Binding-site contacts:
Ligand atom O7 contacts residue GLN38 of chain 1.A at 4.3 Å.
Ligand atom O4 contacts residue ARG57 of chain 1.A at 3.9 Å.
Ligand atom O6 contacts residue THR60 of chain 1.A at 4.2 Å.
Ligand atom O3 contacts residue ASP77 of chain 1.A at 4.1 Å.
Ligand atom O1 contacts residue ILE53 of chain 1.A at 4.2 Å.
Ligand atom C6 contacts residue ARG57 of chain 1.A at 4.2 Å.
Ligand atom N2 contacts residue TYR148 of chain 1.A at 3.8 Å.
Ligand atom C3 contacts residue TYR148 of chain 1.A at 3.7 Å (hydrophobic).
Ligand atom C3 contacts residue ARG57 of chain 1.A at 3.6 Å.
Ligand atom C1 contacts residue ARG57 of chain 1.A at 4.5 Å.
Ligand atom O3 contacts residue ILE53 of chain 1.A at 4.2 Å.
Ligand atom C2 contacts residue LYS218 of chain 1.A at 3.9 Å.
Ligand atom O5 contacts residue ARG57 of chain 1.A at 3.8 Å.
Ligand atom N2 contacts residue LEU175 of chain 1.A at 4.0 Å.
Ligand atom C2 contacts residue ARG57 of chain 1.A at 4.4 Å.
Ligand atom O3 contacts residue TYR148 of chain 1.A at 3.9 Å.
Ligand atom O6 contacts residue ARG57 of chain 1.A at 4.2 Å.
Ligand atom C8 contacts residue GLU37 of chain 1.A at 2.3 Å.
Ligand atom C7 contacts residue GLU37 of chain 1.A at 3.8 Å.
Ligand atom O3 contacts residue GLY65 of chain 1.A at 4.2 Å.
Ligand atom C2 contacts residue GLY65 of chain 1.A at 4.3 Å.
Ligand atom O7 contacts residue TYR49 of chain 1.A at 3.9 Å.
Ligand atom N2 contacts residue LYS218 of chain 1.A at 3.5 Å (salt-bridge).
Ligand atom O3 contacts residue ARG57 of chain 1.A at 3.9 Å.
Ligand atom C8 contacts residue GLN38 of chain 1.A at 4.2 Å.
Ligand atom C2 contacts residue TYR148 of chain 1.A at 4.4 Å (hydrophobic).
Ligand atom O7 contacts residue ILE53 of chain 1.A at 3.8 Å.
Ligand atom N2 contacts residue ARG57 of chain 1.A at 4.3 Å.
Ligand atom C2 contacts residue ILE53 of chain 1.A at 4.4 Å (hydrophobic).

A protein and the small-molecule ligand that binds it are described below.
Small molecule (SMILES): CC(=O)N[C@@H]1[C@@H](O)[C@H](O[C@@H]2O[C@H](CO)[C@@H](O[C@@H]3O[C@H](CO)C[C@H](O)[C@H]3N)[C@H](O)[C@H]2N)[C@@H](CO)O[C@H]1O

Sequence of chain 1.A:
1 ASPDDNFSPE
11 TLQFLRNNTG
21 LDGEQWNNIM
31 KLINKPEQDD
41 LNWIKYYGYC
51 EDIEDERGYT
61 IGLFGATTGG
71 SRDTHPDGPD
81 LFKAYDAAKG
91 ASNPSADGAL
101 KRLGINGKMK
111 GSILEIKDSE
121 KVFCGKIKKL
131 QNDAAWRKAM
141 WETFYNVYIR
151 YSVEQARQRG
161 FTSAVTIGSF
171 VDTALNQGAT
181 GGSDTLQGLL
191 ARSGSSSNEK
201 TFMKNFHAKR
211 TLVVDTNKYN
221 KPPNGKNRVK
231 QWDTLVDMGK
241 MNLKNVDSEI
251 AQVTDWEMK